This small molecule binds to this protein.
Small molecule (SMILES): O=C(NCc1cc(Br)cc(Br)c1OC(=O)c1ccccc1[N+](=O)[O-])c1ccccc1[N+](=O)[O-]

Binding-site contacts:
Ligand atom O17 contacts residue SER129 of chain 1.E at 3.2 Å (h-bond).
Ligand atom N16 contacts residue TRP60 of chain 1.E at 3.6 Å (h-bond).
Ligand atom N8 contacts residue THR75 of chain 1.E at 3.8 Å.
Ligand atom O19 contacts residue TRP60 of chain 1.E at 3.2 Å (h-bond).
Ligand atom C13 contacts residue TRP88 of chain 1.E at 3.6 Å (hydrophobic).
Ligand atom C5 contacts residue TYR64 of chain 1.E at 3.5 Å (hydrophobic).
Ligand atom BR2 contacts residue TRP60 of chain 1.E at 3.7 Å.
Ligand atom C11 contacts residue TRP88 of chain 1.E at 3.6 Å (hydrophobic).
Ligand atom N1 contacts residue GLY38 of chain 1.E at 3.7 Å.
Ligand atom O19 contacts residue TYR56 of chain 1.E at 3.5 Å.
Ligand atom C13 contacts residue TYR93 of chain 1.E at 3.3 Å (hydrophobic).
Ligand atom C27 contacts residue GLY126 of chain 1.E at 3.5 Å.
Ligand atom C27 contacts residue TYR47 of chain 1.E at 3.6 Å (hydrophobic).
Ligand atom C6 contacts residue TYR64 of chain 1.E at 3.6 Å (hydrophobic).
Ligand atom C12 contacts residue TRP88 of chain 1.E at 3.4 Å (hydrophobic).
Ligand atom O17 contacts residue TYR56 of chain 1.E at 2.7 Å (h-bond).
Ligand atom O22 contacts residue LEU36 of chain 1.E at 3.3 Å.
Ligand atom C30 contacts residue ALA127 of chain 1.E at 3.5 Å (hydrophobic).
Ligand atom C1 contacts residue TYR64 of chain 1.E at 3.6 Å (hydrophobic).
Ligand atom C29 contacts residue ALA127 of chain 1.E at 3.8 Å (hydrophobic).
Ligand atom O3 contacts residue ALA50 of chain 1.E at 3.5 Å.
Ligand atom C7 contacts residue ASP73 of chain 1.E at 3.4 Å.
Ligand atom C12 contacts residue THR75 of chain 1.E at 3.8 Å.
Ligand atom C3 contacts residue TYR64 of chain 1.E at 3.5 Å (hydrophobic).
Ligand atom BR1 contacts residue TYR47 of chain 1.E at 3.7 Å.
Ligand atom C9 contacts residue ASP73 of chain 1.E at 3.7 Å.
Ligand atom O2 contacts residue LEU40 of chain 1.E at 3.5 Å (h-bond).
Ligand atom O18 contacts residue LEU110 of chain 1.E at 3.0 Å.
Ligand atom C2 contacts residue TYR64 of chain 1.E at 3.6 Å (hydrophobic).
Ligand atom O18 contacts residue TRP60 of chain 1.E at 3.2 Å (h-bond).
Ligand atom N8 contacts residue ASP73 of chain 1.E at 2.8 Å (salt-bridge).
Ligand atom C9 contacts residue SER129 of chain 1.E at 3.7 Å.
Ligand atom C4 contacts residue TYR64 of chain 1.E at 3.6 Å (hydrophobic).
Ligand atom C4 contacts residue LEU36 of chain 1.E at 3.5 Å (hydrophobic).
Ligand atom O2 contacts residue ALA50 of chain 1.E at 3.8 Å.
Ligand atom O2 contacts residue LEU125 of chain 1.E at 3.7 Å.
Ligand atom C11 contacts residue THR75 of chain 1.E at 3.6 Å.
Ligand atom O2 contacts residue GLY38 of chain 1.E at 3.2 Å.
Ligand atom O2 contacts residue LEU39 of chain 1.E at 3.1 Å (h-bond).
Ligand atom BR2 contacts residue TYR64 of chain 1.E at 3.6 Å.

Sequence of chain 1.E:
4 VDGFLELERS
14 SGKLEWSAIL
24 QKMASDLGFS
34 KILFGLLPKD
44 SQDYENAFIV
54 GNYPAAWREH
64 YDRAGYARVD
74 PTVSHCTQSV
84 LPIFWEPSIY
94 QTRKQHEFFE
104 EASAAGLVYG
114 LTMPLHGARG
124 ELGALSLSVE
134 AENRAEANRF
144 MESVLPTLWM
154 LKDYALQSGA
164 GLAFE